Sequence of chain 1.A:
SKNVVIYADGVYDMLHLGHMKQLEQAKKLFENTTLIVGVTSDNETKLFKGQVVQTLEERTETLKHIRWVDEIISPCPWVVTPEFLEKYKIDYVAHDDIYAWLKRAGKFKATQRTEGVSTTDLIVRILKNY

Binding-site contacts:
Ligand atom C01 contacts residue ASP79 of chain 1.A at 3.1 Å.
Ligand atom C03 contacts residue LEU93 of chain 1.A at 3.7 Å (hydrophobic).
Ligand atom C04 contacts residue GLU94 of chain 1.A at 4.4 Å.
Ligand atom C02 contacts residue THR92 of chain 1.A at 3.9 Å.
Ligand atom C01 contacts residue LEU93 of chain 1.A at 3.0 Å (hydrophobic).
Ligand atom C02 contacts residue LEU93 of chain 1.A at 3.7 Å (hydrophobic).
Ligand atom C01 contacts residue GLU94 of chain 1.A at 3.5 Å.
Ligand atom N05 contacts residue GLU94 of chain 1.A at 3.2 Å.
Ligand atom C02 contacts residue GLU94 of chain 1.A at 2.8 Å.
Ligand atom C04 contacts residue LEU93 of chain 1.A at 3.8 Å (hydrophobic).
Ligand atom C03 contacts residue GLU94 of chain 1.A at 3.5 Å.
Ligand atom N05 contacts residue THR92 of chain 1.A at 3.9 Å.
Ligand atom C01 contacts residue THR92 of chain 1.A at 3.3 Å.

The small molecule below binds the protein below.
Small molecule (SMILES): C#C[C@H](C)N